Sequence of chain 1.A:
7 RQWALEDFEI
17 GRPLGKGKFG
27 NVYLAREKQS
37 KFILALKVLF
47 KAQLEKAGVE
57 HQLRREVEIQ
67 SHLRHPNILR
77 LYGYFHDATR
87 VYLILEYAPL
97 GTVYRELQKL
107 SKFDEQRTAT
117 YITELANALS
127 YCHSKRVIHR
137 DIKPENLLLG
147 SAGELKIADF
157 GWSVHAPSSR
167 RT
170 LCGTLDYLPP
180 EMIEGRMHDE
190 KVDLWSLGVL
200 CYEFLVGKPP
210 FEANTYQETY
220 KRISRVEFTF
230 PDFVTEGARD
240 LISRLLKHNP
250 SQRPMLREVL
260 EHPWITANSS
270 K

Binding-site contacts:
Ligand atom C3 contacts residue MG1 of chain 1.C at 2.8 Å.
Ligand atom C6 contacts residue LEU59 of chain 1.A at 3.6 Å (hydrophobic).
Ligand atom C contacts residue GLU62 of chain 1.A at 3.4 Å.
Ligand atom C5 contacts residue VAL55 of chain 1.A at 3.4 Å (hydrophobic).
Ligand atom O contacts residue GLU62 of chain 1.A at 2.6 Å (salt-bridge).
Ligand atom C2 contacts residue MG1 of chain 1.C at 4.2 Å.
Ligand atom O1 contacts residue PHE25 of chain 1.A at 3.5 Å.
Ligand atom C3 contacts residue ADP1 of chain 1.R at 3.5 Å.
Ligand atom C2 contacts residue PHE25 of chain 1.A at 4.0 Å (hydrophobic).
Ligand atom O contacts residue ADP1 of chain 1.R at 3.6 Å (h-bond).
Ligand atom C1 contacts residue GLU62 of chain 1.A at 3.5 Å.
Ligand atom O2 contacts residue GLY157 of chain 1.A at 3.4 Å.
Ligand atom C7 contacts residue LEU59 of chain 1.A at 4.2 Å (hydrophobic).
Ligand atom C contacts residue LEU45 of chain 1.A at 3.8 Å (hydrophobic).
Ligand atom C1 contacts residue GLY157 of chain 1.A at 4.2 Å.
Ligand atom O3 contacts residue TRP158 of chain 1.A at 3.9 Å.
Ligand atom O2 contacts residue ASP155 of chain 1.A at 3.0 Å (salt-bridge).
Ligand atom C contacts residue LYS43 of chain 1.A at 3.8 Å.
Ligand atom O1 contacts residue ADP1 of chain 1.R at 3.5 Å (h-bond).
Ligand atom O2 contacts residue ADP1 of chain 1.R at 2.7 Å (h-bond).
Ligand atom C3 contacts residue GLY157 of chain 1.A at 4.2 Å.
Ligand atom C6 contacts residue VAL55 of chain 1.A at 3.4 Å (hydrophobic).
Ligand atom C4 contacts residue GLY157 of chain 1.A at 4.0 Å.
Ligand atom O1 contacts residue LYS43 of chain 1.A at 4.1 Å.
Ligand atom O1 contacts residue LEU45 of chain 1.A at 3.4 Å.
Ligand atom O contacts residue LYS43 of chain 1.A at 2.8 Å (salt-bridge).
Ligand atom O2 contacts residue MG1 of chain 1.C at 1.9 Å.
Ligand atom C5 contacts residue GLN58 of chain 1.A at 3.8 Å.
Ligand atom C contacts residue ADP1 of chain 1.R at 3.7 Å.
Ligand atom O contacts residue LEU45 of chain 1.A at 3.8 Å.
Ligand atom O3 contacts residue ADP1 of chain 1.R at 3.9 Å.
Ligand atom C7 contacts residue VAL55 of chain 1.A at 4.3 Å (hydrophobic).
Ligand atom O2 contacts residue GLU62 of chain 1.A at 4.3 Å.
Ligand atom C5 contacts residue PHE25 of chain 1.A at 4.3 Å (hydrophobic).
Ligand atom O2 contacts residue LYS43 of chain 1.A at 4.2 Å.
Ligand atom C4 contacts residue TRP158 of chain 1.A at 4.1 Å (hydrophobic).
Ligand atom C7 contacts residue LEU50 of chain 1.A at 4.2 Å (hydrophobic).
Ligand atom C6 contacts residue GLN58 of chain 1.A at 3.7 Å.
Ligand atom O3 contacts residue MG1 of chain 1.C at 3.0 Å.
Ligand atom C7 contacts residue GLU62 of chain 1.A at 4.0 Å.

The protein below binds the small molecule below.
Small molecule (SMILES): O=C(O)[C@@H]1CCCC[C@H]1C(=O)O